Sequence of chain 1.A:
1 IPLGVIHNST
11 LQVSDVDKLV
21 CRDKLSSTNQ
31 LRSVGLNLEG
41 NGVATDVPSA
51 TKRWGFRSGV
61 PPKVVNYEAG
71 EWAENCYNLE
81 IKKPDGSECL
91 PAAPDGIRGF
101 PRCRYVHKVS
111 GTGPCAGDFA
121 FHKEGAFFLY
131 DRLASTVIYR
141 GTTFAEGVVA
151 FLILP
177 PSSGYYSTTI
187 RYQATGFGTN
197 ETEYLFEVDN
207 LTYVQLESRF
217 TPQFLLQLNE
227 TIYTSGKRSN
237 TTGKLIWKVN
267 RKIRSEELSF

Binding-site contacts:
Ligand atom C6 contacts residue ASN196 of chain 1.A at 4.4 Å.
Ligand atom C4 contacts residue ASN196 of chain 1.A at 4.2 Å.
Ligand atom C7 contacts residue ASN196 of chain 1.A at 3.3 Å.
Ligand atom C2 contacts residue GLU197 of chain 1.A at 4.0 Å.
Ligand atom O5 contacts residue ASN196 of chain 1.A at 2.1 Å (h-bond).
Ligand atom O7 contacts residue GLU197 of chain 1.A at 2.9 Å.
Ligand atom N2 contacts residue GLU197 of chain 1.A at 3.6 Å.
Ligand atom C5 contacts residue ASN196 of chain 1.A at 3.5 Å.
Ligand atom N2 contacts residue ASN196 of chain 1.A at 3.4 Å (h-bond).
Ligand atom C3 contacts residue GLU197 of chain 1.A at 4.2 Å.
Ligand atom C2 contacts residue ASN196 of chain 1.A at 2.7 Å.
Ligand atom O6 contacts residue ASN196 of chain 1.A at 4.0 Å.
Ligand atom C8 contacts residue GLU197 of chain 1.A at 4.1 Å.
Ligand atom C1 contacts residue ASN196 of chain 1.A at 1.4 Å.
Ligand atom C3 contacts residue ASN196 of chain 1.A at 4.0 Å.
Ligand atom C7 contacts residue GLU197 of chain 1.A at 3.2 Å.
Ligand atom C1 contacts residue GLU197 of chain 1.A at 3.5 Å.
Ligand atom O7 contacts residue ASN196 of chain 1.A at 2.6 Å (h-bond).

A small-molecule ligand and the protein it binds are described below.
Small molecule (SMILES): CC(=O)N[C@H]1[C@H](O[C@H]2[C@H](O)[C@@H](NC(C)=O)CO[C@@H]2CO)O[C@H](CO)[C@@H](O)[C@@H]1O